Sequence of chain 47.A:
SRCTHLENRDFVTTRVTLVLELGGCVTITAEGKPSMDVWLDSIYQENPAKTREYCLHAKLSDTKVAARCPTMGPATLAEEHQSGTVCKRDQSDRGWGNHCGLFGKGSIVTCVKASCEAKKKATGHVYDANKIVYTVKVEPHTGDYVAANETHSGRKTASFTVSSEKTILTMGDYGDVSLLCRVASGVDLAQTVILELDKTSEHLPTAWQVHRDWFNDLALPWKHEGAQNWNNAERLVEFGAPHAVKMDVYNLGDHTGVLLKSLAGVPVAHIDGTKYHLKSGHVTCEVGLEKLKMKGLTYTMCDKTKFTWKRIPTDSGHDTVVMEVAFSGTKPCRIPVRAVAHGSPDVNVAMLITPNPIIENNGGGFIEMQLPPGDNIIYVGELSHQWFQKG

Binding-site contacts:
Ligand atom C1 contacts residue ASN154 of chain 47.A at 1.4 Å.
Ligand atom O4 contacts residue HIS104 of chain 47.C at 3.8 Å.
Ligand atom O5 contacts residue HIS104 of chain 47.C at 3.7 Å.
Ligand atom C7 contacts residue ASN154 of chain 47.A at 3.5 Å.
Ligand atom N2 contacts residue ASN154 of chain 47.A at 3.0 Å (h-bond).
Ligand atom C4 contacts residue ASN154 of chain 47.A at 4.2 Å.
Ligand atom O5 contacts residue ASN154 of chain 47.A at 2.3 Å (h-bond).
Ligand atom C3 contacts residue HIS104 of chain 47.C at 3.7 Å.
Ligand atom C3 contacts residue ASN154 of chain 47.A at 3.8 Å.
Ligand atom C2 contacts residue ASN154 of chain 47.A at 2.5 Å.
Ligand atom O7 contacts residue ASN154 of chain 47.A at 3.2 Å (h-bond).
Ligand atom C4 contacts residue HIS104 of chain 47.C at 4.0 Å.
Ligand atom C6 contacts residue HIS104 of chain 47.C at 3.8 Å.
Ligand atom C1 contacts residue HIS104 of chain 47.C at 3.5 Å.
Ligand atom C5 contacts residue HIS104 of chain 47.C at 3.4 Å.
Ligand atom O6 contacts residue HIS104 of chain 47.C at 3.6 Å.
Ligand atom C5 contacts residue ASN154 of chain 47.A at 3.6 Å.
Ligand atom C2 contacts residue HIS104 of chain 47.C at 4.2 Å.

Sequence of chain 47.C:
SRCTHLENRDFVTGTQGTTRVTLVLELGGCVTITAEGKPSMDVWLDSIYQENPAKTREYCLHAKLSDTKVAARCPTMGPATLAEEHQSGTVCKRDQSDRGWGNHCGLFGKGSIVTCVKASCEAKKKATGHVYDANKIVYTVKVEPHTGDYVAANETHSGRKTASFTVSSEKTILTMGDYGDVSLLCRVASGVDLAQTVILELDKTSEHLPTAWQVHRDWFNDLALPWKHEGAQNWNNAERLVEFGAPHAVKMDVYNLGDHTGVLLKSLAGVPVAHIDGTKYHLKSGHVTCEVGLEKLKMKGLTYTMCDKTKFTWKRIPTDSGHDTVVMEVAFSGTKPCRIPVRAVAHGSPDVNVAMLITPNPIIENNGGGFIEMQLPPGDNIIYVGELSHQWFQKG

This protein binds this small molecule.
Small molecule (SMILES): CC(=O)N[C@@H]1[C@@H](O)[C@H](O)[C@@H](CO)O[C@H]1O